The small molecule below binds the protein below.
Small molecule (SMILES): Nc1ccn([C@H]2C[C@H](O)[C@@H](COP(=O)(O)O)O2)c(=O)n1

Sequence of chain 5.A:
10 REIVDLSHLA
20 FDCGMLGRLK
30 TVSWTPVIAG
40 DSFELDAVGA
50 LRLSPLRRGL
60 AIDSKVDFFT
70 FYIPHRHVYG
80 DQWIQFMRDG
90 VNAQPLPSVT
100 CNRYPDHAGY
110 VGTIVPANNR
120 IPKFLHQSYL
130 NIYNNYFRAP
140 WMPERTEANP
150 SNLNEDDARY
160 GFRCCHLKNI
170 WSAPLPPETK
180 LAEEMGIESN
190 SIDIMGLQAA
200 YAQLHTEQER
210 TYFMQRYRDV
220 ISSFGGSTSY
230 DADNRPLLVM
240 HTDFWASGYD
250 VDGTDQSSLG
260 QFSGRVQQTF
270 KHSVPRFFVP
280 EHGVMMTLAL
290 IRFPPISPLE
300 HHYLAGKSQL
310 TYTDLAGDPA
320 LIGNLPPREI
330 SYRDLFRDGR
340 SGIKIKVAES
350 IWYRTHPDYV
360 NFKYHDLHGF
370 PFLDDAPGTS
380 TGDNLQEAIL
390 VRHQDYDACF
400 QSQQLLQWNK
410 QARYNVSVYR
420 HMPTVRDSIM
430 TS

Binding-site contacts:
Ligand atom C5' contacts residue PHE277 of chain 5.A at 3.8 Å (hydrophobic).
Ligand atom O5' contacts residue PHE277 of chain 5.A at 4.1 Å.
Ligand atom C2' contacts residue DC1 of chain 5.G at 1.4 Å.
Ligand atom O4' contacts residue PHE277 of chain 5.A at 4.4 Å.
Ligand atom O4' contacts residue DC1 of chain 5.G at 0.4 Å (h-bond).
Ligand atom O5' contacts residue DC1 of chain 5.G at 1.2 Å (h-bond).
Ligand atom O3' contacts residue DC1 of chain 5.G at 1.5 Å (h-bond).
Ligand atom O4' contacts residue ARG10 of chain 5.A at 4.1 Å.
Ligand atom C1' contacts residue DC1 of chain 5.G at 1.4 Å.
Ligand atom P contacts residue DC1 of chain 5.G at 0.8 Å.
Ligand atom OP1 contacts residue DC1 of chain 5.G at 0.3 Å (h-bond).
Ligand atom C3' contacts residue DC1 of chain 5.G at 1.0 Å.
Ligand atom P contacts residue PHE277 of chain 5.A at 3.7 Å.
Ligand atom C1' contacts residue ARG10 of chain 5.A at 3.5 Å.
Ligand atom OP2 contacts residue PHE277 of chain 5.A at 3.8 Å.
Ligand atom C4' contacts residue DC1 of chain 5.G at 1.2 Å.
Ligand atom OP2 contacts residue DC1 of chain 5.G at 1.1 Å.
Ligand atom C5' contacts residue DC1 of chain 5.G at 1.5 Å.